Sequence of chain 1.F:
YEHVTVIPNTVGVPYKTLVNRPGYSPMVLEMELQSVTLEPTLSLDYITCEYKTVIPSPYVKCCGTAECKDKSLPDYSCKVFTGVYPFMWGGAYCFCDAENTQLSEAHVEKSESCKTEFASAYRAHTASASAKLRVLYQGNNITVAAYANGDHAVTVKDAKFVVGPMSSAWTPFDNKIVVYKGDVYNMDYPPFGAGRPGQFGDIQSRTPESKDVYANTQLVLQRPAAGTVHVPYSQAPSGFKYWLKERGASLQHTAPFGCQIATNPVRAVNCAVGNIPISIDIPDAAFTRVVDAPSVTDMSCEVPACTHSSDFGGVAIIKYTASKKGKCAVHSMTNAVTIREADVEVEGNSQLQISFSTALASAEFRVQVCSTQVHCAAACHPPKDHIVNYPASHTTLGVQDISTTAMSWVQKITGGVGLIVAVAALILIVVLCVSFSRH

Sequence of chain 1.I:
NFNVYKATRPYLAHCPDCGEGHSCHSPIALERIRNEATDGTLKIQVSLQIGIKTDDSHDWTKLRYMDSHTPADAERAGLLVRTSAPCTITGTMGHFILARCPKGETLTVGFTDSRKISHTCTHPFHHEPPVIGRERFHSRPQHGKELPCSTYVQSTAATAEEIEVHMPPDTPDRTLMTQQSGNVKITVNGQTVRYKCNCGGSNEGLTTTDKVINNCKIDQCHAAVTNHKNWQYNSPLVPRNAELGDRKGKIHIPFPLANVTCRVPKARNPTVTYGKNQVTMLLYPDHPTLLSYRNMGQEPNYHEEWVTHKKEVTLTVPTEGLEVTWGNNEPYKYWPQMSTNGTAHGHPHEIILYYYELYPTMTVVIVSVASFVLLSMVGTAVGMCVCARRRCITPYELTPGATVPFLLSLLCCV

Binding-site contacts:
Ligand atom O5 contacts residue ASN341 of chain 1.I at 2.4 Å (h-bond).
Ligand atom C2 contacts residue ASN341 of chain 1.I at 2.5 Å.
Ligand atom C8 contacts residue LYS276 of chain 1.I at 3.6 Å.
Ligand atom C1 contacts residue ASN341 of chain 1.I at 1.4 Å.
Ligand atom C4 contacts residue ASN341 of chain 1.I at 4.3 Å.
Ligand atom C5 contacts residue ASN341 of chain 1.I at 3.7 Å.
Ligand atom C8 contacts residue THR340 of chain 1.I at 4.3 Å.
Ligand atom O7 contacts residue HIS386 of chain 1.F at 4.0 Å.
Ligand atom O7 contacts residue SER339 of chain 1.I at 4.5 Å.
Ligand atom C3 contacts residue ASN341 of chain 1.I at 3.8 Å.
Ligand atom C8 contacts residue ASN341 of chain 1.I at 4.4 Å.
Ligand atom N2 contacts residue ASN341 of chain 1.I at 2.8 Å (h-bond).
Ligand atom C7 contacts residue LYS276 of chain 1.I at 4.3 Å.
Ligand atom C8 contacts residue GLU357 of chain 1.I at 3.9 Å.
Ligand atom C8 contacts residue SER339 of chain 1.I at 3.8 Å.
Ligand atom C7 contacts residue ASN341 of chain 1.I at 3.4 Å.
Ligand atom O7 contacts residue ASN341 of chain 1.I at 3.5 Å (h-bond).

This protein binds this small molecule.
Small molecule (SMILES): CC(=O)N[C@@H]1[C@@H](O)[C@H](O)[C@@H](CO)O[C@H]1O